The protein below binds the small molecule below.
Small molecule (SMILES): Nc1nc2[nH]cnc2c(=O)[nH]1

Binding-site contacts:
Ligand atom N7 contacts residue PHE48 of chain 1.A at 3.9 Å.
Ligand atom C6 contacts residue PHE171 of chain 1.A at 3.6 Å (hydrophobic).
Ligand atom C2 contacts residue ACY1 of chain 1.G at 3.5 Å.
Ligand atom C8 contacts residue ARG43 of chain 1.A at 4.4 Å.
Ligand atom N1 contacts residue ILE82 of chain 1.A at 4.2 Å.
Ligand atom N3 contacts residue PHE171 of chain 1.A at 3.6 Å.
Ligand atom O6 contacts residue HIS42 of chain 1.A at 2.8 Å (h-bond).
Ligand atom O6 contacts residue ACY1 of chain 1.G at 3.6 Å.
Ligand atom N2 contacts residue THR80 of chain 1.A at 4.3 Å.
Ligand atom C2 contacts residue PHE48 of chain 1.A at 4.1 Å (hydrophobic).
Ligand atom C2 contacts residue PHE171 of chain 1.A at 3.4 Å (hydrophobic).
Ligand atom N7 contacts residue HIS42 of chain 1.A at 3.6 Å (h-bond).
Ligand atom N2 contacts residue PHE171 of chain 1.A at 3.6 Å.
Ligand atom N2 contacts residue ACY1 of chain 1.G at 3.0 Å (h-bond).
Ligand atom C6 contacts residue HIS42 of chain 1.A at 3.6 Å.
Ligand atom C2 contacts residue GLU50 of chain 1.A at 3.7 Å.
Ligand atom C6 contacts residue ACY1 of chain 1.G at 3.6 Å.
Ligand atom N2 contacts residue ARG53 of chain 1.A at 4.4 Å.
Ligand atom N1 contacts residue ACY1 of chain 1.G at 2.7 Å (h-bond).
Ligand atom N2 contacts residue ILE82 of chain 1.A at 3.4 Å.
Ligand atom N7 contacts residue PHE171 of chain 1.A at 4.1 Å.
Ligand atom C4 contacts residue PHE48 of chain 1.A at 3.6 Å (hydrophobic).
Ligand atom C5 contacts residue HIS42 of chain 1.A at 3.9 Å.
Ligand atom O6 contacts residue PHE171 of chain 1.A at 3.6 Å.
Ligand atom N9 contacts residue PHE48 of chain 1.A at 3.6 Å.
Ligand atom N1 contacts residue PHE171 of chain 1.A at 3.5 Å.
Ligand atom C4 contacts residue PHE171 of chain 1.A at 3.6 Å (hydrophobic).
Ligand atom C6 contacts residue PHE48 of chain 1.A at 4.2 Å (hydrophobic).
Ligand atom N1 contacts residue PHE48 of chain 1.A at 4.3 Å.
Ligand atom N3 contacts residue GLU50 of chain 1.A at 3.7 Å.
Ligand atom N3 contacts residue PHE48 of chain 1.A at 3.8 Å.
Ligand atom N9 contacts residue PHE171 of chain 1.A at 4.1 Å.
Ligand atom C5 contacts residue PHE48 of chain 1.A at 3.8 Å (hydrophobic).
Ligand atom N2 contacts residue GLU50 of chain 1.A at 2.8 Å (salt-bridge).
Ligand atom C5 contacts residue PHE171 of chain 1.A at 3.6 Å (hydrophobic).
Ligand atom C8 contacts residue PHE48 of chain 1.A at 3.7 Å (hydrophobic).
Ligand atom C2 contacts residue ILE82 of chain 1.A at 4.0 Å (hydrophobic).
Ligand atom C8 contacts residue PHE171 of chain 1.A at 4.4 Å (hydrophobic).

Sequence of chain 1.A:
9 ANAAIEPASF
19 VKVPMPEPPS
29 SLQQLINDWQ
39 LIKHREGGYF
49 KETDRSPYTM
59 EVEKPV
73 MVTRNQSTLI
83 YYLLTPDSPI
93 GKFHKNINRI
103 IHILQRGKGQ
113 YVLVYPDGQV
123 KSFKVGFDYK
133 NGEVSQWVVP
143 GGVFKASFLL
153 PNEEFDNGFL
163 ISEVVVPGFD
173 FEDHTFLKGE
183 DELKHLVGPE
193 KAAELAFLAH